Sequence of chain 1.A:
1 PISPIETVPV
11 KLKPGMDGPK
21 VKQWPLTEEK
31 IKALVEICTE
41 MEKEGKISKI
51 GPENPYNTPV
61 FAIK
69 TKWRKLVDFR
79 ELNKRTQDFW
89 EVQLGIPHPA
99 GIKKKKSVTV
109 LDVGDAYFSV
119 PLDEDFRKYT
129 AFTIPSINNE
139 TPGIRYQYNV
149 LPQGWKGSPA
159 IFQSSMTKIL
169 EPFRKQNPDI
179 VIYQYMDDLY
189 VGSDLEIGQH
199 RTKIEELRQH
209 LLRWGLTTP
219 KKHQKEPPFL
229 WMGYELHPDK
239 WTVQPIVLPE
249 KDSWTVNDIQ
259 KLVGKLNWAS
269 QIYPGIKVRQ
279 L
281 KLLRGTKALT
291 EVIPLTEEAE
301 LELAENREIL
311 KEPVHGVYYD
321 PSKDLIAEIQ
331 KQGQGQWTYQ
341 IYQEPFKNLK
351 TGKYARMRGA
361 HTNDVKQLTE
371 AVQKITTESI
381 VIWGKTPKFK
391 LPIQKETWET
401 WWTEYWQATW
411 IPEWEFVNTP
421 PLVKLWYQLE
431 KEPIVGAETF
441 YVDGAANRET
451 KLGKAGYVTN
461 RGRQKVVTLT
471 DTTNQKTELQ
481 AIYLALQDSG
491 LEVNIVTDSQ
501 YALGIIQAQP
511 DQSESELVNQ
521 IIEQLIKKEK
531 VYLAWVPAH

Binding-site contacts:
Ligand atom C19 contacts residue HIS235 of chain 1.A at 3.8 Å.
Ligand atom C2 contacts residue TYR188 of chain 1.A at 3.3 Å (hydrophobic).
Ligand atom C19 contacts residue PRO236 of chain 1.A at 3.6 Å (hydrophobic).
Ligand atom N10 contacts residue LYS101 of chain 1.A at 2.9 Å (salt-bridge).
Ligand atom C15 contacts residue VAL106 of chain 1.A at 3.7 Å (hydrophobic).
Ligand atom C20 contacts residue VAL106 of chain 1.A at 3.4 Å (hydrophobic).
Ligand atom C15 contacts residue TYR188 of chain 1.A at 3.5 Å (hydrophobic).
Ligand atom C24 contacts residue PRO236 of chain 1.A at 3.3 Å (hydrophobic).
Ligand atom C24 contacts residue LEU234 of chain 1.A at 3.4 Å (hydrophobic).
Ligand atom C3 contacts residue LEU234 of chain 1.A at 3.5 Å (hydrophobic).
Ligand atom C18 contacts residue TYR318 of chain 1.A at 3.6 Å (hydrophobic).
Ligand atom O9 contacts residue TYR318 of chain 1.A at 3.8 Å.
Ligand atom O11 contacts residue LYS103 of chain 1.A at 3.0 Å.
Ligand atom O11 contacts residue LYS101 of chain 1.A at 3.2 Å (salt-bridge).
Ligand atom C9 contacts residue ILE100 of chain 1.A at 3.2 Å (hydrophobic).
Ligand atom N8 contacts residue ILE100 of chain 1.A at 3.6 Å.
Ligand atom O9 contacts residue LYS102 of chain 1.A at 3.4 Å.
Ligand atom C4 contacts residue TYR181 of chain 1.A at 3.8 Å (hydrophobic).
Ligand atom C4 contacts residue TRP229 of chain 1.A at 3.6 Å (hydrophobic).
Ligand atom C22 contacts residue PRO236 of chain 1.A at 3.4 Å (hydrophobic).
Ligand atom N10 contacts residue LYS103 of chain 1.A at 3.6 Å.
Ligand atom C20 contacts residue PRO236 of chain 1.A at 3.8 Å (hydrophobic).
Ligand atom O9 contacts residue LYS103 of chain 1.A at 3.7 Å.
Ligand atom C24 contacts residue HIS235 of chain 1.A at 3.5 Å.
Ligand atom C15 contacts residue VAL189 of chain 1.A at 3.8 Å (hydrophobic).
Ligand atom C18 contacts residue LEU234 of chain 1.A at 3.5 Å (hydrophobic).
Ligand atom C17 contacts residue TYR318 of chain 1.A at 3.7 Å (hydrophobic).
Ligand atom C15 contacts residue GLY190 of chain 1.A at 3.4 Å.
Ligand atom O9 contacts residue ILE100 of chain 1.A at 3.6 Å.
Ligand atom C18 contacts residue HIS235 of chain 1.A at 3.6 Å.
Ligand atom N10 contacts residue ILE100 of chain 1.A at 3.1 Å.
Ligand atom C11 contacts residue LYS103 of chain 1.A at 3.7 Å.
Ligand atom O17 contacts residue TYR318 of chain 1.A at 3.3 Å (h-bond).
Ligand atom C16 contacts residue TYR181 of chain 1.A at 3.3 Å (hydrophobic).
Ligand atom C2 contacts residue LEU234 of chain 1.A at 3.7 Å (hydrophobic).
Ligand atom C23 contacts residue PRO236 of chain 1.A at 3.5 Å (hydrophobic).
Ligand atom C11 contacts residue LYS101 of chain 1.A at 3.5 Å.
Ligand atom C5 contacts residue ILE100 of chain 1.A at 3.5 Å (hydrophobic).
Ligand atom C11 contacts residue ILE100 of chain 1.A at 3.6 Å (hydrophobic).
Ligand atom C6 contacts residue ILE100 of chain 1.A at 3.5 Å (hydrophobic).

A protein and the small-molecule ligand that binds it are described below.
Small molecule (SMILES): CC(C)c1c(Cc2ccccc2)n(COCc2ccccc2)c(=O)[nH]c1=O